Binding-site contacts:
Ligand atom O4 contacts residue THR50 of chain 1.A at 3.6 Å.
Ligand atom O5 contacts residue SER104 of chain 1.A at 3.7 Å.
Ligand atom C1 contacts residue TYR130 of chain 1.A at 3.2 Å (hydrophobic).
Ligand atom C3 contacts residue TYR106 of chain 1.A at 3.3 Å (hydrophobic).
Ligand atom O5 contacts residue LYS92 of chain 1.A at 3.9 Å.
Ligand atom C4 contacts residue LYS92 of chain 1.A at 4.0 Å.
Ligand atom O5 contacts residue GLY105 of chain 1.A at 3.0 Å (h-bond).
Ligand atom O6B contacts residue PHE220 of chain 1.A at 3.8 Å.
Ligand atom C2 contacts residue LYS92 of chain 1.A at 3.0 Å.
Ligand atom O3 contacts residue GLY223 of chain 1.A at 3.0 Å (h-bond).
Ligand atom O2 contacts residue TYR106 of chain 1.A at 3.5 Å.
Ligand atom C5 contacts residue GLY105 of chain 1.A at 3.1 Å.
Ligand atom C6 contacts residue GLY105 of chain 1.A at 3.7 Å.
Ligand atom C1 contacts residue GLY105 of chain 1.A at 3.0 Å.
Ligand atom O6B contacts residue ARG116 of chain 1.A at 2.9 Å (salt-bridge).
Ligand atom O3 contacts residue TYR106 of chain 1.A at 2.8 Å (h-bond).
Ligand atom C4 contacts residue PHE220 of chain 1.A at 3.3 Å (hydrophobic).
Ligand atom C1 contacts residue LYS92 of chain 1.A at 3.9 Å.
Ligand atom O4 contacts residue PHE220 of chain 1.A at 3.8 Å.
Ligand atom O2 contacts residue HIS147 of chain 1.A at 3.9 Å.
Ligand atom O6A contacts residue PHE220 of chain 1.A at 3.7 Å.
Ligand atom C2 contacts residue TYR130 of chain 1.A at 3.8 Å (hydrophobic).
Ligand atom C6 contacts residue ARG116 of chain 1.A at 3.8 Å.
Ligand atom O4 contacts residue GLY105 of chain 1.A at 3.9 Å.
Ligand atom C4 contacts residue GLY105 of chain 1.A at 3.9 Å.
Ligand atom C5 contacts residue ARG116 of chain 1.A at 3.8 Å.
Ligand atom O2 contacts residue LYS92 of chain 1.A at 3.6 Å.
Ligand atom O5 contacts residue ARG116 of chain 1.A at 2.8 Å (salt-bridge).
Ligand atom O3 contacts residue GLY222 of chain 1.A at 3.9 Å.
Ligand atom C2 contacts residue TYR128 of chain 1.A at 3.5 Å (hydrophobic).
Ligand atom C3 contacts residue LYS92 of chain 1.A at 3.3 Å.
Ligand atom O3 contacts residue LYS92 of chain 1.A at 2.9 Å (salt-bridge).
Ligand atom O2 contacts residue TYR128 of chain 1.A at 2.4 Å (h-bond).
Ligand atom O2 contacts residue TYR130 of chain 1.A at 3.0 Å (h-bond).
Ligand atom C5 contacts residue PHE220 of chain 1.A at 3.8 Å (hydrophobic).
Ligand atom O6B contacts residue SER104 of chain 1.A at 3.8 Å.
Ligand atom C1 contacts residue TYR128 of chain 1.A at 3.9 Å (hydrophobic).
Ligand atom C1 contacts residue ARG116 of chain 1.A at 3.0 Å.
Ligand atom O3 contacts residue THR50 of chain 1.A at 3.9 Å.
Ligand atom C6 contacts residue PHE220 of chain 1.A at 3.5 Å (hydrophobic).

Sequence of chain 1.A:
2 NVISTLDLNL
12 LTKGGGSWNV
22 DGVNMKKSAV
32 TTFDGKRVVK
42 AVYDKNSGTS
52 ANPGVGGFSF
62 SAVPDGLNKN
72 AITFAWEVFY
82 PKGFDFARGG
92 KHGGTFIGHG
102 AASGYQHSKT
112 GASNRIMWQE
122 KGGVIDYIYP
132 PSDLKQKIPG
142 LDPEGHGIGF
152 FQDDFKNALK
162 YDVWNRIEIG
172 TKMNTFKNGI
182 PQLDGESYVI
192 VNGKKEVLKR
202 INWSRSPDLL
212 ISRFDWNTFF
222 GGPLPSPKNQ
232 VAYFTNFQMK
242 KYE

The protein below binds the small molecule below.
Small molecule (SMILES): O=C(O)[C@H]1O[C@@H](O)[C@H](O)[C@@H](O)[C@@H]1O